Binding-site contacts:
Ligand atom C19 contacts residue ARG80 of chain 1.A at 3.4 Å.
Ligand atom N22 contacts residue PHE128 of chain 1.A at 3.6 Å.
Ligand atom C20 contacts residue ARG80 of chain 1.A at 3.8 Å.
Ligand atom C30 contacts residue TYR125 of chain 1.A at 3.8 Å (hydrophobic).
Ligand atom O15 contacts residue TRP46 of chain 1.A at 3.1 Å (h-bond).
Ligand atom C5 contacts residue PHE141 of chain 1.A at 3.7 Å (hydrophobic).
Ligand atom S33 contacts residue ARG80 of chain 1.A at 3.8 Å.
Ligand atom C18 contacts residue ARG80 of chain 1.A at 3.5 Å.
Ligand atom C19 contacts residue PHE128 of chain 1.A at 3.8 Å (hydrophobic).
Ligand atom C37 contacts residue ILE137 of chain 1.A at 3.7 Å (hydrophobic).
Ligand atom C10 contacts residue PHE141 of chain 1.A at 3.6 Å (hydrophobic).
Ligand atom C3 contacts residue PHE141 of chain 1.A at 3.6 Å (hydrophobic).
Ligand atom C9 contacts residue PHE82 of chain 1.A at 3.6 Å (hydrophobic).
Ligand atom O36 contacts residue ARG80 of chain 1.A at 2.7 Å (salt-bridge).
Ligand atom C20 contacts residue ASN79 of chain 1.A at 3.7 Å.
Ligand atom C8 contacts residue LEU83 of chain 1.A at 3.4 Å (hydrophobic).
Ligand atom C32 contacts residue ASN79 of chain 1.A at 3.5 Å.
Ligand atom N22 contacts residue ARG80 of chain 1.A at 3.7 Å.
Ligand atom C6 contacts residue PHE141 of chain 1.A at 3.6 Å (hydrophobic).
Ligand atom C9 contacts residue TRP46 of chain 1.A at 3.5 Å (hydrophobic).
Ligand atom O35 contacts residue ASN79 of chain 1.A at 3.1 Å (h-bond).
Ligand atom N2 contacts residue PHE141 of chain 1.A at 3.5 Å.
Ligand atom O15 contacts residue ARG80 of chain 1.A at 3.1 Å (salt-bridge).
Ligand atom C1 contacts residue PHE141 of chain 1.A at 3.4 Å (hydrophobic).
Ligand atom C18 contacts residue MET156 of chain 1.A at 3.7 Å (hydrophobic).
Ligand atom O16 contacts residue ALA45 of chain 1.A at 3.4 Å.
Ligand atom C8 contacts residue PHE82 of chain 1.A at 3.6 Å (hydrophobic).
Ligand atom O15 contacts residue ALA45 of chain 1.A at 3.1 Å.
Ligand atom O24 contacts residue ASN79 of chain 1.A at 2.8 Å (h-bond).
Ligand atom C21 contacts residue ARG80 of chain 1.A at 3.8 Å.
Ligand atom C21 contacts residue ASN79 of chain 1.A at 3.4 Å.
Ligand atom C10 contacts residue MET156 of chain 1.A at 3.4 Å (hydrophobic).
Ligand atom O35 contacts residue ARG80 of chain 1.A at 3.7 Å.
Ligand atom C37 contacts residue GLN138 of chain 1.A at 3.8 Å.
Ligand atom N31 contacts residue ASN79 of chain 1.A at 3.0 Å (h-bond).
Ligand atom S33 contacts residue ASN79 of chain 1.A at 3.6 Å.
Ligand atom C23 contacts residue PHE128 of chain 1.A at 3.8 Å (hydrophobic).
Ligand atom N2 contacts residue MET156 of chain 1.A at 3.3 Å.
Ligand atom C8 contacts residue TRP46 of chain 1.A at 3.7 Å (hydrophobic).
Ligand atom C17 contacts residue MET156 of chain 1.A at 3.5 Å (hydrophobic).

Sequence of chain 1.A:
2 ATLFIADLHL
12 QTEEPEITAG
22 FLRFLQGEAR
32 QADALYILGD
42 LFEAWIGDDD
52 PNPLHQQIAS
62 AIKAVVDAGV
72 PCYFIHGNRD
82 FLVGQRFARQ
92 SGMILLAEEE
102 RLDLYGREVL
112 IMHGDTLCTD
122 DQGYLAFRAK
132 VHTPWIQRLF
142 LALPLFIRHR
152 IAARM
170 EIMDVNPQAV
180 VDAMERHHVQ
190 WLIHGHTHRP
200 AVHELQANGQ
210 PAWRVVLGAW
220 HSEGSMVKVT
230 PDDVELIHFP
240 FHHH

The protein below binds the small molecule below.
Small molecule (SMILES): Cc1cc(C#N)nc(N2CCN(S(=O)(=O)c3ccc(NC(=O)c4cc(CN5CC(CN)C5)ccc4N(C)S(C)(=O)=O)cc3)CC2)n1